Binding-site contacts:
Ligand atom C15 contacts residue ILE200 of chain 2.A at 3.4 Å (hydrophobic).
Ligand atom N19 contacts residue PHE94 of chain 2.A at 3.4 Å.
Ligand atom N16 contacts residue TYR156 of chain 2.A at 3.5 Å.
Ligand atom C20 contacts residue TYR156 of chain 2.A at 3.9 Å (hydrophobic).
Ligand atom C12 contacts residue NAD1 of chain 2.C at 3.5 Å.
Ligand atom C07 contacts residue TYR156 of chain 2.A at 3.9 Å (hydrophobic).
Ligand atom C01 contacts residue ALA95 of chain 2.A at 3.6 Å (hydrophobic).
Ligand atom N16 contacts residue ILE200 of chain 2.A at 3.7 Å.
Ligand atom N11 contacts residue NAD1 of chain 2.C at 3.8 Å.
Ligand atom O28 contacts residue PHE94 of chain 2.A at 2.9 Å.
Ligand atom N06 contacts residue ALA95 of chain 2.A at 3.0 Å (h-bond).
Ligand atom C15 contacts residue TYR156 of chain 2.A at 3.8 Å (hydrophobic).
Ligand atom C09 contacts residue NAD1 of chain 2.C at 3.7 Å.
Ligand atom C21 contacts residue TYR146 of chain 2.A at 3.0 Å (hydrophobic).
Ligand atom C20 contacts residue ILE200 of chain 2.A at 3.4 Å (hydrophobic).
Ligand atom C05 contacts residue MET159 of chain 2.A at 3.4 Å (hydrophobic).
Ligand atom N06 contacts residue GLY93 of chain 2.A at 3.9 Å.
Ligand atom C22 contacts residue LYS201 of chain 2.A at 3.2 Å.
Ligand atom C21 contacts residue MET206 of chain 2.A at 3.4 Å (hydrophobic).
Ligand atom N06 contacts residue PHE94 of chain 2.A at 3.1 Å.
Ligand atom C03 contacts residue ALA196 of chain 2.A at 3.2 Å (hydrophobic).
Ligand atom C23 contacts residue LYS201 of chain 2.A at 3.5 Å.
Ligand atom C22 contacts residue TYR146 of chain 2.A at 3.7 Å (hydrophobic).
Ligand atom C24 contacts residue TYR146 of chain 2.A at 3.7 Å (hydrophobic).
Ligand atom C05 contacts residue PHE94 of chain 2.A at 3.8 Å (hydrophobic).
Ligand atom O28 contacts residue ALA95 of chain 2.A at 3.4 Å (h-bond).
Ligand atom N19 contacts residue ALA95 of chain 2.A at 2.8 Å (h-bond).
Ligand atom O10 contacts residue TYR156 of chain 2.A at 3.0 Å (h-bond).
Ligand atom C09 contacts residue TYR156 of chain 2.A at 3.6 Å (hydrophobic).
Ligand atom C12 contacts residue TYR156 of chain 2.A at 3.9 Å (hydrophobic).
Ligand atom C13 contacts residue NAD1 of chain 2.C at 3.8 Å.
Ligand atom C27 contacts residue PHE94 of chain 2.A at 3.5 Å (hydrophobic).
Ligand atom C12 contacts residue TYR146 of chain 2.A at 3.5 Å (hydrophobic).
Ligand atom C02 contacts residue ALA196 of chain 2.A at 3.4 Å (hydrophobic).
Ligand atom C25 contacts residue ALA196 of chain 2.A at 2.9 Å (hydrophobic).
Ligand atom O10 contacts residue NAD1 of chain 2.C at 2.8 Å (h-bond).
Ligand atom C08 contacts residue NAD1 of chain 2.C at 3.9 Å.
Ligand atom N11 contacts residue TYR156 of chain 2.A at 3.8 Å.
Ligand atom C17 contacts residue TYR156 of chain 2.A at 3.8 Å (hydrophobic).
Ligand atom C27 contacts residue ALA95 of chain 2.A at 3.4 Å (hydrophobic).

A small-molecule ligand and the protein it binds are described below.
Small molecule (SMILES): CN(Cc1cn(C)c2ccccc12)C(=O)/C=C/c1cnc2c(c1)CCC(=O)N2

Sequence of chain 2.A:
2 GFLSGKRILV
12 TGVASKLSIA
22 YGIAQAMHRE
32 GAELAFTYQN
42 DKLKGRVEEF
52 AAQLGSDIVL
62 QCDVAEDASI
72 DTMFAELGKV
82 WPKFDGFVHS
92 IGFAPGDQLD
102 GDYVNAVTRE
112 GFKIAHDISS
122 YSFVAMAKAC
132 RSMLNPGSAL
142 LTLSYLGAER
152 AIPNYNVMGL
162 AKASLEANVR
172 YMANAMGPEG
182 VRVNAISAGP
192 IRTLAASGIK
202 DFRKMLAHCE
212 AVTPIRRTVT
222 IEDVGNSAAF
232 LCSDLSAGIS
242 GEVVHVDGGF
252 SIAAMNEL